Sequence of chain 1.B:
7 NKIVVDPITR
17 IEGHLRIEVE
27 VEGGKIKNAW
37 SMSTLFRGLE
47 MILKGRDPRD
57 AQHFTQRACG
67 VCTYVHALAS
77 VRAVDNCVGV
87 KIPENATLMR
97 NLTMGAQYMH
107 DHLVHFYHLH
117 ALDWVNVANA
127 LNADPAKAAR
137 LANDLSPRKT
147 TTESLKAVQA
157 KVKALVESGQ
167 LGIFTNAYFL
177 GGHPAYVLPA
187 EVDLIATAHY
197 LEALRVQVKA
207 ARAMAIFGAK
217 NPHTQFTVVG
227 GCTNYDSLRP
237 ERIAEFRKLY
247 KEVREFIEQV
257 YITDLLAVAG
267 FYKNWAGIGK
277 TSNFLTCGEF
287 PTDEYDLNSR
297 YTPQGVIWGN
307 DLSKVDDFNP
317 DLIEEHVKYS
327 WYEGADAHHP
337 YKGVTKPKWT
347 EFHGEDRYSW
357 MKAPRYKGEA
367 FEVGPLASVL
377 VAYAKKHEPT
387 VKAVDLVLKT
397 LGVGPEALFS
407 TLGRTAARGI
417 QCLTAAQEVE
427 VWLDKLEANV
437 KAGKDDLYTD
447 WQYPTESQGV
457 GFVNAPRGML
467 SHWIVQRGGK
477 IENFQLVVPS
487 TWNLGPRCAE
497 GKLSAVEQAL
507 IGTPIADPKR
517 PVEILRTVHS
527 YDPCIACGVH

A protein and the small-molecule ligand that binds it are described below.
Small molecule (SMILES): N#C[Fe](=C=O)C#N

Binding-site contacts:
Ligand atom N1 contacts residue ARG463 of chain 1.B at 3.6 Å.
Ligand atom C2 contacts residue ARG463 of chain 1.B at 3.5 Å.
Ligand atom C1 contacts residue VAL484 of chain 1.B at 3.7 Å (hydrophobic).
Ligand atom N1 contacts residue PER1 of chain 1.P at 3.6 Å.
Ligand atom O3 contacts residue VAL484 of chain 1.B at 3.8 Å.
Ligand atom C2 contacts residue PER1 of chain 1.P at 2.5 Å.
Ligand atom C3 contacts residue VAL484 of chain 1.B at 3.8 Å (hydrophobic).
Ligand atom N1 contacts residue VAL484 of chain 1.B at 3.7 Å.
Ligand atom O3 contacts residue ALA461 of chain 1.B at 3.8 Å.
Ligand atom FE contacts residue CYS533 of chain 1.B at 2.3 Å.
Ligand atom N1 contacts residue CYS533 of chain 1.B at 3.5 Å.
Ligand atom FE contacts residue NI1 of chain 1.M at 3.0 Å.
Ligand atom N2 contacts residue ARG463 of chain 1.B at 2.9 Å (salt-bridge).
Ligand atom O3 contacts residue HIS72 of chain 1.B at 3.5 Å (h-bond).
Ligand atom O3 contacts residue VAL71 of chain 1.B at 3.6 Å.
Ligand atom C2 contacts residue CYS68 of chain 1.B at 3.1 Å (hydrophobic).
Ligand atom C3 contacts residue VAL71 of chain 1.B at 3.8 Å (hydrophobic).
Ligand atom N1 contacts residue SER486 of chain 1.B at 2.6 Å (h-bond).
Ligand atom C3 contacts residue HIS72 of chain 1.B at 3.6 Å.
Ligand atom C1 contacts residue PER1 of chain 1.P at 2.7 Å.
Ligand atom C3 contacts residue PRO485 of chain 1.B at 3.7 Å (hydrophobic).
Ligand atom O3 contacts residue PRO485 of chain 1.B at 3.4 Å.
Ligand atom N2 contacts residue ALA461 of chain 1.B at 3.4 Å.
Ligand atom C1 contacts residue PRO485 of chain 1.B at 3.6 Å (hydrophobic).
Ligand atom C3 contacts residue PER1 of chain 1.P at 3.6 Å.
Ligand atom C2 contacts residue ALA461 of chain 1.B at 3.8 Å (hydrophobic).
Ligand atom O3 contacts residue LEU466 of chain 1.B at 3.6 Å.
Ligand atom C3 contacts residue CYS68 of chain 1.B at 3.2 Å (hydrophobic).
Ligand atom C3 contacts residue CYS533 of chain 1.B at 3.0 Å (hydrophobic).
Ligand atom FE contacts residue PER1 of chain 1.P at 1.9 Å.
Ligand atom C1 contacts residue CYS530 of chain 1.B at 4.0 Å (hydrophobic).
Ligand atom C1 contacts residue CYS533 of chain 1.B at 3.1 Å (hydrophobic).
Ligand atom C1 contacts residue ARG463 of chain 1.B at 3.5 Å.
Ligand atom N2 contacts residue PRO462 of chain 1.B at 3.4 Å.
Ligand atom FE contacts residue CYS68 of chain 1.B at 2.3 Å.
Ligand atom N2 contacts residue PER1 of chain 1.P at 3.4 Å (h-bond).
Ligand atom N1 contacts residue PRO485 of chain 1.B at 3.4 Å.
Ligand atom C1 contacts residue SER486 of chain 1.B at 3.6 Å.
Ligand atom N2 contacts residue CYS68 of chain 1.B at 3.5 Å.
Ligand atom O3 contacts residue CYS533 of chain 1.B at 3.9 Å.